The protein below binds the small molecule below.
Small molecule (SMILES): CC(C)O[PH](=O)OC(C)C

Binding-site contacts:
Ligand atom C2' contacts residue ALA227 of chain 22.A at 3.9 Å (hydrophobic).
Ligand atom O2P contacts residue ASN206 of chain 22.A at 3.5 Å (h-bond).
Ligand atom O3P contacts residue ASN206 of chain 22.A at 3.1 Å (h-bond).
Ligand atom C3' contacts residue ALA227 of chain 22.A at 3.7 Å (hydrophobic).
Ligand atom O3P contacts residue ASN209 of chain 22.A at 3.1 Å (h-bond).
Ligand atom C3 contacts residue VAL106 of chain 22.A at 4.3 Å (hydrophobic).
Ligand atom O3P contacts residue SER210 of chain 22.A at 2.4 Å (h-bond).
Ligand atom P contacts residue ASN206 of chain 22.A at 3.9 Å.
Ligand atom C3 contacts residue SER210 of chain 22.A at 3.5 Å.
Ligand atom C1' contacts residue SER210 of chain 22.A at 3.1 Å.
Ligand atom O1P contacts residue ARG207 of chain 22.A at 3.5 Å.
Ligand atom P contacts residue SER210 of chain 22.A at 1.4 Å.
Ligand atom C1' contacts residue THR226 of chain 22.A at 3.1 Å.
Ligand atom C1 contacts residue GLY208 of chain 22.A at 4.2 Å.
Ligand atom O1P contacts residue SER210 of chain 22.A at 2.7 Å (h-bond).
Ligand atom C1 contacts residue ARG207 of chain 22.A at 4.1 Å.
Ligand atom C3 contacts residue GLY208 of chain 22.A at 3.7 Å.
Ligand atom O3P contacts residue GLY208 of chain 22.A at 2.6 Å (h-bond).
Ligand atom C2' contacts residue THR226 of chain 22.A at 3.4 Å.
Ligand atom C3 contacts residue LEU87 of chain 22.A at 3.2 Å (hydrophobic).
Ligand atom O3P contacts residue ARG207 of chain 22.A at 3.5 Å.
Ligand atom P contacts residue ARG207 of chain 22.A at 4.0 Å.
Ligand atom C2' contacts residue SER210 of chain 22.A at 3.2 Å.
Ligand atom O2P contacts residue THR226 of chain 22.A at 3.3 Å (h-bond).
Ligand atom O2P contacts residue ARG207 of chain 22.A at 4.3 Å.
Ligand atom C2 contacts residue SER210 of chain 22.A at 3.8 Å.
Ligand atom C1 contacts residue HIS105 of chain 22.A at 3.9 Å.
Ligand atom C1' contacts residue ILE228 of chain 22.A at 4.0 Å (hydrophobic).
Ligand atom C3' contacts residue ILE228 of chain 22.A at 3.3 Å (hydrophobic).
Ligand atom C3' contacts residue ASN206 of chain 22.A at 4.3 Å.
Ligand atom P contacts residue HIS105 of chain 22.A at 4.0 Å.
Ligand atom O2P contacts residue SER210 of chain 22.A at 2.4 Å (h-bond).
Ligand atom O1P contacts residue HIS105 of chain 22.A at 4.1 Å.
Ligand atom P contacts residue THR226 of chain 22.A at 3.9 Å.
Ligand atom P contacts residue GLY208 of chain 22.A at 3.8 Å.
Ligand atom C1' contacts residue ALA227 of chain 22.A at 3.5 Å (hydrophobic).
Ligand atom C2 contacts residue HIS105 of chain 22.A at 3.0 Å.
Ligand atom C2' contacts residue HIS105 of chain 22.A at 3.9 Å.
Ligand atom O1P contacts residue GLY208 of chain 22.A at 3.9 Å.
Ligand atom C1 contacts residue SER210 of chain 22.A at 3.3 Å.

Sequence of chain 22.A:
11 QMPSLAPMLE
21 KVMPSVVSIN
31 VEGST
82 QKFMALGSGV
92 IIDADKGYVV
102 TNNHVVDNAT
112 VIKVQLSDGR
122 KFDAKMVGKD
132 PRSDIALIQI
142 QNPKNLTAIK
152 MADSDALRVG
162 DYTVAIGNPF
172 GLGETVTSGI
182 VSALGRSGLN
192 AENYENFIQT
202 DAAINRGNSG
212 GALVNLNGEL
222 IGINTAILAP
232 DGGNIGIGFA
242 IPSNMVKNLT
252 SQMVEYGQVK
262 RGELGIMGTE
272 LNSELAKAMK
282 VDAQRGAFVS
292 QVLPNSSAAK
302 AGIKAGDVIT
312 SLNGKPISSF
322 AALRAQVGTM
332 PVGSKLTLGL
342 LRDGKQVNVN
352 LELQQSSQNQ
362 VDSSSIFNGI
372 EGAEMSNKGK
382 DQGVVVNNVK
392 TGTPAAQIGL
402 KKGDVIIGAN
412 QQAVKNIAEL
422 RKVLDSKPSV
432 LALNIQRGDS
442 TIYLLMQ